Binding-site contacts:
Ligand atom C5 contacts residue ASN62 of chain 1.A at 3.8 Å.
Ligand atom C7 contacts residue PRO59 of chain 1.A at 4.2 Å (hydrophobic).
Ligand atom O7 contacts residue ASN62 of chain 1.A at 3.6 Å (h-bond).
Ligand atom N2 contacts residue PRO60 of chain 1.A at 3.0 Å (h-bond).
Ligand atom C3 contacts residue ASN62 of chain 1.A at 3.7 Å.
Ligand atom C2 contacts residue PRO60 of chain 1.A at 4.2 Å (hydrophobic).
Ligand atom N2 contacts residue PRO59 of chain 1.A at 3.9 Å.
Ligand atom C2 contacts residue ASN62 of chain 1.A at 2.4 Å.
Ligand atom O3 contacts residue PRO59 of chain 1.A at 3.8 Å.
Ligand atom C3 contacts residue PRO59 of chain 1.A at 4.4 Å (hydrophobic).
Ligand atom C7 contacts residue ASN62 of chain 1.A at 3.4 Å.
Ligand atom C1 contacts residue ASN62 of chain 1.A at 1.4 Å.
Ligand atom N2 contacts residue ASN62 of chain 1.A at 2.8 Å (h-bond).
Ligand atom C7 contacts residue PRO60 of chain 1.A at 3.6 Å (hydrophobic).
Ligand atom C8 contacts residue PRO60 of chain 1.A at 3.3 Å (hydrophobic).
Ligand atom O5 contacts residue ASN62 of chain 1.A at 2.4 Å (h-bond).
Ligand atom C8 contacts residue PRO59 of chain 1.A at 3.7 Å (hydrophobic).
Ligand atom C8 contacts residue ASN55 of chain 1.A at 3.4 Å.
Ligand atom C4 contacts residue ASN62 of chain 1.A at 4.3 Å.
Ligand atom C1 contacts residue PRO60 of chain 1.A at 4.3 Å (hydrophobic).

Sequence of chain 1.A:
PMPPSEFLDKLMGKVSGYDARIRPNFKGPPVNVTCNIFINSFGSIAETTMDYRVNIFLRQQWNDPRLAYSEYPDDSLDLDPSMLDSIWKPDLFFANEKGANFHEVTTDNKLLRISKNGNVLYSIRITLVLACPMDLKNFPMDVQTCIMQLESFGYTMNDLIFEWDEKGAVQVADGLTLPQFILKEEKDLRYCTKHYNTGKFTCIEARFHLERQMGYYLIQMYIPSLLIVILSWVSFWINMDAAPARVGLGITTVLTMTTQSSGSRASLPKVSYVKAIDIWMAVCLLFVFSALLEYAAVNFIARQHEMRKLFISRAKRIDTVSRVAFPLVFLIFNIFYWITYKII

A small-molecule ligand and the protein it binds are described below.
Small molecule (SMILES): CC(=O)N[C@H]1[C@H](O[C@H]2[C@H](O)[C@@H](NC(C)=O)CO[C@@H]2CO)O[C@H](CO)[C@@H](O)[C@@H]1O